Sequence of chain 7.C:
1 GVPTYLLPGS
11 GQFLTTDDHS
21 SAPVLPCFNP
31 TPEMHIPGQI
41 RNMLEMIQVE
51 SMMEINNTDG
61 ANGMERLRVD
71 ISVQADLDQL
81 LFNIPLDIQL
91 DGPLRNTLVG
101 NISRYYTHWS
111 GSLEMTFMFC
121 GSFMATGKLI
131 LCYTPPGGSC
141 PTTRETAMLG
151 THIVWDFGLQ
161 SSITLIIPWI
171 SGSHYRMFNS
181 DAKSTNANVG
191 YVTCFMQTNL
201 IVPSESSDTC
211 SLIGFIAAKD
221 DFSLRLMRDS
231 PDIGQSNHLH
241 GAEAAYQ

Sequence of chain 6.C:
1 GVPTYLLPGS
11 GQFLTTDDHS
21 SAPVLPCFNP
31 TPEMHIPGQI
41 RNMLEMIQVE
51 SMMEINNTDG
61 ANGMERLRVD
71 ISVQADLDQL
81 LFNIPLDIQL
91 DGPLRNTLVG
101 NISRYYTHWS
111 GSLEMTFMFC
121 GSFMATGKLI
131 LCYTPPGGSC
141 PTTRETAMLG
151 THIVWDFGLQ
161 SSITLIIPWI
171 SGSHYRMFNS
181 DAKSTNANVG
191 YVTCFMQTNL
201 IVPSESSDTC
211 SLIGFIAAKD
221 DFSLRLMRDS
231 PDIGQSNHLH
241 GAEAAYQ

Binding-site contacts:
Ligand atom C6B contacts residue ILE95 of chain 6.A at 4.0 Å (hydrophobic).
Ligand atom C3B contacts residue ILE184 of chain 6.A at 3.5 Å (hydrophobic).
Ligand atom C5B contacts residue ILE119 of chain 6.A at 3.9 Å (hydrophobic).
Ligand atom O1 contacts residue THR97 of chain 6.A at 3.8 Å.
Ligand atom N2 contacts residue PHE115 of chain 6.A at 3.7 Å.
Ligand atom O1A contacts residue LEU220 of chain 6.A at 3.4 Å.
Ligand atom C2B contacts residue ILE184 of chain 6.A at 3.8 Å (hydrophobic).
Ligand atom F1 contacts residue MET182 of chain 6.A at 3.2 Å.
Ligand atom N3A contacts residue ILE184 of chain 6.A at 3.9 Å.
Ligand atom F3 contacts residue ALA169 of chain 6.A at 3.7 Å.
Ligand atom F3 contacts residue PHE147 of chain 6.A at 3.5 Å.
Ligand atom O1B contacts residue ILE119 of chain 6.A at 3.9 Å.
Ligand atom C6B contacts residue ILE119 of chain 6.A at 3.8 Å (hydrophobic).
Ligand atom N1A contacts residue ILE119 of chain 6.A at 3.8 Å.
Ligand atom N1A contacts residue LEU220 of chain 6.A at 3.3 Å.
Ligand atom F1 contacts residue VAL171 of chain 6.A at 3.8 Å.
Ligand atom CM2 contacts residue PHE147 of chain 6.A at 3.8 Å (hydrophobic).
Ligand atom F3 contacts residue VAL24 of chain 6.C at 3.3 Å.
Ligand atom C2B contacts residue ILE95 of chain 6.A at 3.8 Å (hydrophobic).
Ligand atom F2 contacts residue ALA169 of chain 6.A at 3.6 Å.
Ligand atom O1A contacts residue ILE121 of chain 6.A at 3.8 Å.
Ligand atom C5 contacts residue TYR193 of chain 6.A at 4.0 Å (hydrophobic).
Ligand atom CM2 contacts residue ILE95 of chain 6.A at 4.0 Å (hydrophobic).
Ligand atom C4 contacts residue ILE217 of chain 6.A at 4.0 Å (hydrophobic).
Ligand atom O1 contacts residue PHE115 of chain 6.A at 3.4 Å.
Ligand atom N3A contacts residue PHE147 of chain 6.A at 3.9 Å.
Ligand atom CM6 contacts residue ILE119 of chain 6.A at 4.0 Å (hydrophobic).
Ligand atom CM6 contacts residue ILE95 of chain 6.A at 3.9 Å (hydrophobic).
Ligand atom C1B contacts residue ILE95 of chain 6.A at 3.6 Å (hydrophobic).
Ligand atom N2 contacts residue THR97 of chain 6.A at 3.8 Å.
Ligand atom C4 contacts residue TYR193 of chain 6.A at 3.9 Å (hydrophobic).
Ligand atom F2 contacts residue ALA145 of chain 6.A at 2.8 Å.
Ligand atom C1C contacts residue TYR193 of chain 6.A at 3.9 Å (hydrophobic).
Ligand atom F2 contacts residue VAL171 of chain 6.A at 3.9 Å.
Ligand atom CM6 contacts residue TRP93 of chain 6.A at 3.7 Å (hydrophobic).
Ligand atom F2 contacts residue PHE147 of chain 6.A at 3.8 Å.
Ligand atom CM2 contacts residue ILE217 of chain 6.A at 3.4 Å (hydrophobic).
Ligand atom C2A contacts residue LEU220 of chain 6.A at 3.8 Å (hydrophobic).
Ligand atom C3A contacts residue LEU220 of chain 6.A at 4.0 Å (hydrophobic).
Ligand atom CM2 contacts residue ILE184 of chain 6.A at 3.8 Å (hydrophobic).

A protein and the small-molecule ligand that binds it are described below.
Small molecule (SMILES): Cc1cc(CCCOc2c(C)cc(-c3noc(C(F)(F)F)n3)cc2C)on1

Sequence of chain 6.A:
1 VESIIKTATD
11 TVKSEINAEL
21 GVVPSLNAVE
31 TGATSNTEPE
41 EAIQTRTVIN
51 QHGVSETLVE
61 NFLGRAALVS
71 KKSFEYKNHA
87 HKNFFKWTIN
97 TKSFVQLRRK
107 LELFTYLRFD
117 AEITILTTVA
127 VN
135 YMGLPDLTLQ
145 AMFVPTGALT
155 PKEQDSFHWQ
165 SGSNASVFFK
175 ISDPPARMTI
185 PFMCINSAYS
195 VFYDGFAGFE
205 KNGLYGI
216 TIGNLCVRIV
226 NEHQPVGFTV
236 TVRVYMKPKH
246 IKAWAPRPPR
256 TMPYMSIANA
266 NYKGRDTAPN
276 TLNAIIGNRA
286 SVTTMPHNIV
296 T